The protein below binds the small molecule below.
Small molecule (SMILES): CC(=O)N[C@@H]1[C@@H](O)[C@H](O)[C@@H](CO)O[C@H]1O

Binding-site contacts:
Ligand atom O3 contacts residue GLN577 of chain 1.C at 4.1 Å.
Ligand atom C8 contacts residue GLN577 of chain 1.C at 3.3 Å.
Ligand atom C8 contacts residue PRO576 of chain 1.C at 3.5 Å (hydrophobic).
Ligand atom O7 contacts residue ASN328 of chain 1.C at 3.2 Å (h-bond).
Ligand atom C5 contacts residue ASN328 of chain 1.C at 3.7 Å.
Ligand atom N2 contacts residue GLN577 of chain 1.C at 3.4 Å (h-bond).
Ligand atom C4 contacts residue ASN328 of chain 1.C at 4.3 Å.
Ligand atom C8 contacts residue ILE329 of chain 1.C at 4.1 Å (hydrophobic).
Ligand atom C7 contacts residue ASN328 of chain 1.C at 3.1 Å.
Ligand atom C8 contacts residue PRO327 of chain 1.C at 3.7 Å (hydrophobic).
Ligand atom O7 contacts residue ILE329 of chain 1.C at 3.7 Å.
Ligand atom C1 contacts residue GLN577 of chain 1.C at 3.7 Å.
Ligand atom C2 contacts residue GLN577 of chain 1.C at 4.4 Å.
Ligand atom C1 contacts residue ASN328 of chain 1.C at 1.5 Å.
Ligand atom C3 contacts residue GLN577 of chain 1.C at 4.2 Å.
Ligand atom N2 contacts residue ASN328 of chain 1.C at 2.9 Å (h-bond).
Ligand atom C7 contacts residue ILE329 of chain 1.C at 4.1 Å (hydrophobic).
Ligand atom C8 contacts residue ASN328 of chain 1.C at 3.9 Å.
Ligand atom C2 contacts residue ASN328 of chain 1.C at 2.6 Å.
Ligand atom O5 contacts residue ASN328 of chain 1.C at 2.4 Å (h-bond).
Ligand atom C3 contacts residue ASN328 of chain 1.C at 3.9 Å.
Ligand atom C7 contacts residue GLN577 of chain 1.C at 3.6 Å.

Sequence of chain 1.C:
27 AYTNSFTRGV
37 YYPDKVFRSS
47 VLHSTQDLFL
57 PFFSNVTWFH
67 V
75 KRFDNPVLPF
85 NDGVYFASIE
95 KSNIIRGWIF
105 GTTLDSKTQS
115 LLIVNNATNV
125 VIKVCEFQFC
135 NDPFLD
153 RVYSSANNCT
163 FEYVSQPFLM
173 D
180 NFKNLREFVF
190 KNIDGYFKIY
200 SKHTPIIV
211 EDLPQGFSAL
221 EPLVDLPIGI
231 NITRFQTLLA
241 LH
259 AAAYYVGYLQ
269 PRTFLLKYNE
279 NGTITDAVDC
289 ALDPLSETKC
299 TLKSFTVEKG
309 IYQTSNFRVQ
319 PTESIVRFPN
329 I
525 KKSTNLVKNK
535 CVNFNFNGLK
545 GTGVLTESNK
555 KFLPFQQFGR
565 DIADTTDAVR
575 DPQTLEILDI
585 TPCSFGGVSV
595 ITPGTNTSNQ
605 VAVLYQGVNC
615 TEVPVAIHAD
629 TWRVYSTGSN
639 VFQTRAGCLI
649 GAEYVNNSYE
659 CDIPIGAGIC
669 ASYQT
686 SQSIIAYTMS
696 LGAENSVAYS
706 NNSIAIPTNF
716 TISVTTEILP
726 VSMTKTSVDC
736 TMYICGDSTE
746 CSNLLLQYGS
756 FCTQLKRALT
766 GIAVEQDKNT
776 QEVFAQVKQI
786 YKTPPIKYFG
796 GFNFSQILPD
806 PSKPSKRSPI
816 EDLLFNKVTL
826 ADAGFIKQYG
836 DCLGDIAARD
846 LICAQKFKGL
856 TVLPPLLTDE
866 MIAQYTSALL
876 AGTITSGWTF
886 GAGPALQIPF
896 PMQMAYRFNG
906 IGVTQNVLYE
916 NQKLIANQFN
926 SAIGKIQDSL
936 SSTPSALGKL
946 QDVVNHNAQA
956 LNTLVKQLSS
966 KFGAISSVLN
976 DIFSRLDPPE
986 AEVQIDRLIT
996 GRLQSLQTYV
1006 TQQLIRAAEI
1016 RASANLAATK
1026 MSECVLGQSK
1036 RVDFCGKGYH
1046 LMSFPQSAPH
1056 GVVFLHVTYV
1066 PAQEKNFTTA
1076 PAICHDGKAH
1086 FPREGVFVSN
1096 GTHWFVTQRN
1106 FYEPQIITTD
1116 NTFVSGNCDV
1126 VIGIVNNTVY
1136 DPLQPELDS